This protein binds this small molecule.
Small molecule (SMILES): CC(C)[C@H](NC(=O)[C@H](CCCN=C(N)N)NC(=O)[C@@H](N)CCC(=O)O)C(=O)N[C@H](C=O)CCCCN

Sequence of chain 19.B:
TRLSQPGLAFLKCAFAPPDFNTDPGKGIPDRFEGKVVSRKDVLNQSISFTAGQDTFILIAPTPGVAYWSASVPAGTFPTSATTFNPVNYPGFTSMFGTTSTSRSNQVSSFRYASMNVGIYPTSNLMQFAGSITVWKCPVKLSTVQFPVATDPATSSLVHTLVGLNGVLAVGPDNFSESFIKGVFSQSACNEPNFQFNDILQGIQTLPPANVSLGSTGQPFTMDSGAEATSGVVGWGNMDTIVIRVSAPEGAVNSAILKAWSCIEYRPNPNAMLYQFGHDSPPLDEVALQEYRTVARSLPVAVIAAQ

Binding-site contacts:
Ligand atom CG2 contacts residue PHE76 of chain 19.B at 3.8 Å (hydrophobic).